Sequence of chain 1.A:
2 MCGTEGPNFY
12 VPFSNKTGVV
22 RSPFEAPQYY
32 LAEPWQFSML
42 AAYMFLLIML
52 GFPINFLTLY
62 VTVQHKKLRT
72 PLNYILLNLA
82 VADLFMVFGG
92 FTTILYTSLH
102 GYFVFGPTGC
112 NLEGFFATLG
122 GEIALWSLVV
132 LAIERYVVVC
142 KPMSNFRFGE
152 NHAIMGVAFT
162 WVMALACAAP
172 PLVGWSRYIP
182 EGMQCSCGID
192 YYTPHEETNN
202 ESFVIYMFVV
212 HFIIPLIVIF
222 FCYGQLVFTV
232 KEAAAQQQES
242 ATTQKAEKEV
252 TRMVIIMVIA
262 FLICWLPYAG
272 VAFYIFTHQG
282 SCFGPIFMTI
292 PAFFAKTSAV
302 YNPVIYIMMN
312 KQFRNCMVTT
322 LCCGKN

This protein binds this small molecule.
Small molecule (SMILES): CC(=O)N[C@H]1[C@H](O[C@H]2[C@H](O)[C@@H](NC(C)=O)CO[C@@H]2CO)O[C@H](CO)[C@@H](O[C@@H]2O[C@H](CO)[C@@H](O)[C@H](O[C@H]3O[C@H](CO)[C@@H](O)[C@H](O)[C@@H]3O)[C@@H]2O)[C@@H]1O

Binding-site contacts:
Ligand atom C2 contacts residue ASN16 of chain 1.A at 2.4 Å.
Ligand atom C8 contacts residue VAL21 of chain 1.A at 3.9 Å (hydrophobic).
Ligand atom O7 contacts residue ARG22 of chain 1.A at 3.4 Å (salt-bridge).
Ligand atom C8 contacts residue PHE10 of chain 1.A at 4.0 Å (hydrophobic).
Ligand atom C5 contacts residue ARG22 of chain 1.A at 4.3 Å.
Ligand atom O7 contacts residue GLU6 of chain 1.A at 4.5 Å.
Ligand atom N2 contacts residue VAL21 of chain 1.A at 2.9 Å (h-bond).
Ligand atom C5 contacts residue GLY19 of chain 1.A at 3.3 Å.
Ligand atom O4 contacts residue ARG22 of chain 1.A at 4.3 Å.
Ligand atom C3 contacts residue VAL21 of chain 1.A at 3.9 Å (hydrophobic).
Ligand atom C6 contacts residue GLY19 of chain 1.A at 3.9 Å.
Ligand atom C7 contacts residue ARG22 of chain 1.A at 4.1 Å.
Ligand atom C7 contacts residue VAL21 of chain 1.A at 3.9 Å (hydrophobic).
Ligand atom C1 contacts residue ASN16 of chain 1.A at 1.5 Å.
Ligand atom C4 contacts residue ASN16 of chain 1.A at 4.1 Å.
Ligand atom C1 contacts residue GLY19 of chain 1.A at 3.9 Å.
Ligand atom C1 contacts residue ARG22 of chain 1.A at 4.3 Å.
Ligand atom C4 contacts residue ARG22 of chain 1.A at 4.5 Å.
Ligand atom C5 contacts residue ASN16 of chain 1.A at 3.6 Å.
Ligand atom C8 contacts residue GLY19 of chain 1.A at 3.7 Å.
Ligand atom C8 contacts residue ARG22 of chain 1.A at 4.0 Å.
Ligand atom C7 contacts residue ASN16 of chain 1.A at 3.8 Å.
Ligand atom N2 contacts residue THR5 of chain 1.A at 4.1 Å.
Ligand atom O7 contacts residue THR5 of chain 1.A at 4.2 Å.
Ligand atom C1 contacts residue VAL20 of chain 1.A at 4.5 Å (hydrophobic).
Ligand atom N2 contacts residue ASN16 of chain 1.A at 2.8 Å (h-bond).
Ligand atom O5 contacts residue ASN16 of chain 1.A at 2.3 Å (h-bond).
Ligand atom C8 contacts residue SER23 of chain 1.A at 4.3 Å.
Ligand atom C1 contacts residue VAL21 of chain 1.A at 3.5 Å (hydrophobic).
Ligand atom C8 contacts residue THR5 of chain 1.A at 3.4 Å.
Ligand atom C3 contacts residue ARG22 of chain 1.A at 4.1 Å.
Ligand atom C3 contacts residue ASN16 of chain 1.A at 3.7 Å.
Ligand atom O5 contacts residue GLY19 of chain 1.A at 3.5 Å.
Ligand atom C2 contacts residue VAL21 of chain 1.A at 3.6 Å (hydrophobic).
Ligand atom C7 contacts residue GLY19 of chain 1.A at 4.2 Å.
Ligand atom O7 contacts residue GLY19 of chain 1.A at 4.3 Å.
Ligand atom C4 contacts residue GLY19 of chain 1.A at 4.5 Å.
Ligand atom C7 contacts residue THR5 of chain 1.A at 3.7 Å.
Ligand atom O7 contacts residue ASN16 of chain 1.A at 4.4 Å.